Sequence of chain 1.B:
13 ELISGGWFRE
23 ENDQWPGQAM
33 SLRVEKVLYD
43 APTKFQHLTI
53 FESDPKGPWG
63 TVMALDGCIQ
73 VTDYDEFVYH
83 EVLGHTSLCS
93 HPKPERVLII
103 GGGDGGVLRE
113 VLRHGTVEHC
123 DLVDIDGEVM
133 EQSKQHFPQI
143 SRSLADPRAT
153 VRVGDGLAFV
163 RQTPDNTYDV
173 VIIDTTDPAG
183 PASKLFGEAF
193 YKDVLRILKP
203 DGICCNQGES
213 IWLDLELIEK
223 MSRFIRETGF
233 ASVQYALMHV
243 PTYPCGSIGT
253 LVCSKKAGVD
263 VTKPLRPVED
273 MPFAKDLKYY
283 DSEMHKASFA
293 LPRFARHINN

Binding-site contacts:
Ligand atom C17 contacts residue GLU22 of chain 1.B at 3.7 Å.
Ligand atom C1 contacts residue CYS247 of chain 1.B at 4.0 Å (hydrophobic).
Ligand atom C16 contacts residue MET32 of chain 1.B at 3.8 Å (hydrophobic).
Ligand atom C19 contacts residue GLU22 of chain 1.A at 3.6 Å.
Ligand atom C1 contacts residue GLN30 of chain 1.B at 3.8 Å.
Ligand atom C16 contacts residue GLU22 of chain 1.B at 3.6 Å.
Ligand atom O3 contacts residue MET32 of chain 1.A at 3.4 Å.
Ligand atom C10 contacts residue PRO243 of chain 1.A at 3.8 Å (hydrophobic).
Ligand atom C14 contacts residue THR244 of chain 1.A at 3.7 Å.
Ligand atom O5 contacts residue ALA31 of chain 1.B at 3.7 Å.
Ligand atom N4 contacts residue PRO243 of chain 1.A at 3.5 Å (h-bond).
Ligand atom O9 contacts residue CYS247 of chain 1.B at 2.7 Å (h-bond).
Ligand atom C20 contacts residue GLU22 of chain 1.A at 3.3 Å.
Ligand atom C12 contacts residue PRO246 of chain 1.B at 3.5 Å (hydrophobic).
Ligand atom C11 contacts residue PRO243 of chain 1.A at 3.4 Å (hydrophobic).
Ligand atom C19 contacts residue THR244 of chain 1.A at 3.4 Å.
Ligand atom C20 contacts residue ILE71 of chain 1.A at 3.9 Å (hydrophobic).
Ligand atom C8 contacts residue MET32 of chain 1.B at 3.8 Å (hydrophobic).
Ligand atom C12 contacts residue MET32 of chain 1.B at 3.8 Å (hydrophobic).
Ligand atom C11 contacts residue GLN30 of chain 1.B at 3.9 Å.
Ligand atom C7 contacts residue ALA31 of chain 1.B at 3.3 Å (hydrophobic).
Ligand atom C13 contacts residue TRP27 of chain 1.B at 3.9 Å (hydrophobic).
Ligand atom C2 contacts residue MET32 of chain 1.A at 3.6 Å (hydrophobic).
Ligand atom C19 contacts residue MET32 of chain 1.A at 3.7 Å (hydrophobic).
Ligand atom C14 contacts residue PRO243 of chain 1.A at 3.4 Å (hydrophobic).
Ligand atom C17 contacts residue PRO246 of chain 1.B at 3.7 Å (hydrophobic).
Ligand atom C12 contacts residue TYR245 of chain 1.B at 3.6 Å (hydrophobic).
Ligand atom C16 contacts residue THR244 of chain 1.B at 3.7 Å.
Ligand atom O9 contacts residue GLN30 of chain 1.B at 3.3 Å (h-bond).
Ligand atom C18 contacts residue MET32 of chain 1.A at 3.7 Å (hydrophobic).
Ligand atom O9 contacts residue PRO246 of chain 1.B at 3.8 Å.
Ligand atom C11 contacts residue TRP61 of chain 1.A at 3.5 Å (hydrophobic).
Ligand atom C8 contacts residue GLN30 of chain 1.B at 3.9 Å.
Ligand atom C16 contacts residue TYR245 of chain 1.B at 3.7 Å (hydrophobic).
Ligand atom C18 contacts residue LEU34 of chain 1.A at 3.7 Å (hydrophobic).
Ligand atom C6 contacts residue MET32 of chain 1.B at 3.7 Å (hydrophobic).
Ligand atom C16 contacts residue PRO246 of chain 1.B at 3.4 Å (hydrophobic).
Ligand atom C20 contacts residue MET32 of chain 1.A at 3.4 Å (hydrophobic).
Ligand atom O5 contacts residue GLN30 of chain 1.B at 3.4 Å (h-bond).
Ligand atom C15 contacts residue LEU34 of chain 1.A at 3.7 Å (hydrophobic).

Sequence of chain 1.A:
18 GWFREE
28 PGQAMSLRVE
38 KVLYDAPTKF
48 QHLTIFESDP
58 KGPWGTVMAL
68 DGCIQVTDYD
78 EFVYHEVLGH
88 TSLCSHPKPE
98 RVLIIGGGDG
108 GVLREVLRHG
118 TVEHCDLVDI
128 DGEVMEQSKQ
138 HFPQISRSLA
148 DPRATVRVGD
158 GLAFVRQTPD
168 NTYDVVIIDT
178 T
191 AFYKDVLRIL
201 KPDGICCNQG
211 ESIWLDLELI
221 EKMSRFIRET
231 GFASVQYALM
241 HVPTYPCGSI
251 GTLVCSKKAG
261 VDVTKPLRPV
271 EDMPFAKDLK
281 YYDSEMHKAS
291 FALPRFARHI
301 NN

A small-molecule ligand and the protein it binds are described below.
Small molecule (SMILES): CN(C(=O)[C@@H]1COc2ccccc2O1)c1ccccc1